Sequence of chain 1.A:
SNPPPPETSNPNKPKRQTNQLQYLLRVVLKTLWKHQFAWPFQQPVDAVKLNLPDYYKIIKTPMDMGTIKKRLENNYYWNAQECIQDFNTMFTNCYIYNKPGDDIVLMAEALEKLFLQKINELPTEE

Binding-site contacts:
Ligand atom C13 contacts residue PHE41 of chain 1.A at 3.5 Å (hydrophobic).
Ligand atom C04 contacts residue LEU50 of chain 1.A at 3.7 Å (hydrophobic).
Ligand atom N12 contacts residue ILE104 of chain 1.A at 4.1 Å.
Ligand atom O01 contacts residue ILE104 of chain 1.A at 4.0 Å.
Ligand atom C02 contacts residue ILE104 of chain 1.A at 4.0 Å (hydrophobic).
Ligand atom C07 contacts residue TRP39 of chain 1.A at 3.8 Å (hydrophobic).
Ligand atom C02 contacts residue ASN98 of chain 1.A at 3.9 Å.
Ligand atom N12 contacts residue PRO40 of chain 1.A at 4.3 Å.
Ligand atom C08 contacts residue PRO40 of chain 1.A at 4.5 Å (hydrophobic).
Ligand atom C04 contacts residue LEU52 of chain 1.A at 4.2 Å (hydrophobic).
Ligand atom C06 contacts residue PRO40 of chain 1.A at 3.8 Å (hydrophobic).
Ligand atom C03 contacts residue LEU52 of chain 1.A at 3.8 Å (hydrophobic).
Ligand atom C13 contacts residue VAL45 of chain 1.A at 4.2 Å (hydrophobic).
Ligand atom C11 contacts residue VAL45 of chain 1.A at 3.9 Å (hydrophobic).
Ligand atom C13 contacts residue PRO40 of chain 1.A at 3.9 Å (hydrophobic).
Ligand atom C06 contacts residue LEU50 of chain 1.A at 4.0 Å (hydrophobic).
Ligand atom C13 contacts residue ILE104 of chain 1.A at 4.2 Å (hydrophobic).
Ligand atom C05 contacts residue PRO40 of chain 1.A at 4.5 Å (hydrophobic).
Ligand atom C08 contacts residue ILE104 of chain 1.A at 4.1 Å (hydrophobic).
Ligand atom O01 contacts residue TYR55 of chain 1.A at 4.3 Å.
Ligand atom O01 contacts residue ASN98 of chain 1.A at 2.9 Å (h-bond).
Ligand atom C10 contacts residue ILE104 of chain 1.A at 3.7 Å (hydrophobic).
Ligand atom C09 contacts residue ILE104 of chain 1.A at 3.7 Å (hydrophobic).
Ligand atom O01 contacts residue CYS94 of chain 1.A at 4.1 Å.
Ligand atom C07 contacts residue LEU50 of chain 1.A at 4.5 Å (hydrophobic).
Ligand atom C11 contacts residue LEU50 of chain 1.A at 4.3 Å (hydrophobic).
Ligand atom C06 contacts residue ILE104 of chain 1.A at 4.3 Å (hydrophobic).
Ligand atom C05 contacts residue ILE104 of chain 1.A at 4.1 Å (hydrophobic).
Ligand atom C05 contacts residue LEU50 of chain 1.A at 4.2 Å (hydrophobic).
Ligand atom C02 contacts residue VAL45 of chain 1.A at 4.4 Å (hydrophobic).
Ligand atom N12 contacts residue VAL45 of chain 1.A at 3.9 Å.
Ligand atom C03 contacts residue ASN98 of chain 1.A at 4.5 Å.
Ligand atom C07 contacts residue ILE104 of chain 1.A at 4.3 Å (hydrophobic).
Ligand atom C11 contacts residue PRO40 of chain 1.A at 3.8 Å (hydrophobic).
Ligand atom C07 contacts residue PRO40 of chain 1.A at 3.8 Å (hydrophobic).
Ligand atom C08 contacts residue TRP39 of chain 1.A at 4.2 Å (hydrophobic).

This small molecule binds to this protein.
Small molecule (SMILES): CN1C[C@@H](c2ccccc2)CC1=O